Sequence of chain 1.B:
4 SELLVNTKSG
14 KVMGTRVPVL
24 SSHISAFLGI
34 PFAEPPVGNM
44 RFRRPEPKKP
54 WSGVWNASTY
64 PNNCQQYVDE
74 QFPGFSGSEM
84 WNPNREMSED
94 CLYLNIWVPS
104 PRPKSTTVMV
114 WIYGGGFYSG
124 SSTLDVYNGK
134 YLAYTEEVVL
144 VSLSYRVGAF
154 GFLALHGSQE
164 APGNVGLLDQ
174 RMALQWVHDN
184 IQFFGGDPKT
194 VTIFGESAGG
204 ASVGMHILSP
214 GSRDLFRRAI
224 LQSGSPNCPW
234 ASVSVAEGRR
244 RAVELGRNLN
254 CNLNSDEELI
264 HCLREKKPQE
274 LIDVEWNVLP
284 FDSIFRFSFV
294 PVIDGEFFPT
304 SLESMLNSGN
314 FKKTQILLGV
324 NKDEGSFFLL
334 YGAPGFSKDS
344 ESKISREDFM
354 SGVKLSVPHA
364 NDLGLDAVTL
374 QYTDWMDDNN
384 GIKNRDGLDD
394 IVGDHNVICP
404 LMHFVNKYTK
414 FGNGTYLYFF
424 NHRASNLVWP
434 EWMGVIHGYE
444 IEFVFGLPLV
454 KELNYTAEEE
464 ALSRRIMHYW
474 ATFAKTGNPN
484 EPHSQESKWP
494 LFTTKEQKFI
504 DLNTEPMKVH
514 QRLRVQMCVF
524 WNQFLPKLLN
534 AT

This small molecule binds to this protein.
Small molecule (SMILES): C[C@@H](O)CCC[N+](C)(C)C

Binding-site contacts:
Ligand atom C9 contacts residue TRP279 of chain 1.B at 3.7 Å (hydrophobic).
Ligand atom C8 contacts residue TYR70 of chain 1.B at 3.6 Å (hydrophobic).
Ligand atom C8 contacts residue TRP279 of chain 1.B at 3.6 Å (hydrophobic).
Ligand atom C6 contacts residue TYR121 of chain 1.B at 3.5 Å (hydrophobic).
Ligand atom O7 contacts residue TYR334 of chain 1.B at 3.4 Å.
Ligand atom N1 contacts residue TYR70 of chain 1.B at 4.2 Å.
Ligand atom N1 contacts residue TRP279 of chain 1.B at 4.3 Å.
Ligand atom C3 contacts residue TYR70 of chain 1.B at 4.1 Å (hydrophobic).
Ligand atom C6 contacts residue PHE290 of chain 1.B at 4.5 Å (hydrophobic).
Ligand atom O7 contacts residue TYR121 of chain 1.B at 4.0 Å.
Ligand atom C2 contacts residue TYR70 of chain 1.B at 3.7 Å (hydrophobic).
Ligand atom C5 contacts residue TRP279 of chain 1.B at 4.5 Å (hydrophobic).
Ligand atom C6 contacts residue PHE331 of chain 1.B at 4.4 Å (hydrophobic).
Ligand atom C5 contacts residue TYR121 of chain 1.B at 3.7 Å (hydrophobic).
Ligand atom C3 contacts residue TRP279 of chain 1.B at 3.4 Å (hydrophobic).
Ligand atom C4 contacts residue TYR121 of chain 1.B at 4.5 Å (hydrophobic).
Ligand atom C4 contacts residue TRP279 of chain 1.B at 3.6 Å (hydrophobic).